Binding-site contacts:
Ligand atom C3 contacts residue ALA424 of chain 1.D at 3.4 Å (hydrophobic).
Ligand atom N1 contacts residue THR449 of chain 1.D at 2.7 Å (h-bond).
Ligand atom FE contacts residue SEC493 of chain 1.D at 4.2 Å.
Ligand atom C3 contacts residue ALA448 of chain 1.D at 4.3 Å (hydrophobic).
Ligand atom C3 contacts residue CYS74 of chain 1.D at 3.1 Å (hydrophobic).
Ligand atom FE contacts residue CYS496 of chain 1.D at 2.3 Å.
Ligand atom O3 contacts residue SER447 of chain 1.D at 4.1 Å.
Ligand atom N1 contacts residue CYS496 of chain 1.D at 3.4 Å.
Ligand atom C1 contacts residue SEC493 of chain 1.D at 3.6 Å.
Ligand atom C2 contacts residue CYS74 of chain 1.D at 3.1 Å (hydrophobic).
Ligand atom C2 contacts residue PRO425 of chain 1.D at 4.1 Å (hydrophobic).
Ligand atom C2 contacts residue CYS496 of chain 1.D at 4.2 Å (hydrophobic).
Ligand atom C2 contacts residue ARG426 of chain 1.D at 3.6 Å.
Ligand atom C1 contacts residue ALA448 of chain 1.D at 3.8 Å (hydrophobic).
Ligand atom FE contacts residue CYS74 of chain 1.D at 2.3 Å.
Ligand atom N2 contacts residue CYS74 of chain 1.D at 3.5 Å.
Ligand atom C1 contacts residue NI1 of chain 1.W at 4.1 Å.
Ligand atom FE contacts residue ARG426 of chain 1.D at 4.4 Å.
Ligand atom O3 contacts residue CYS496 of chain 1.D at 3.8 Å.
Ligand atom FE contacts residue NI1 of chain 1.W at 3.7 Å.
Ligand atom C1 contacts residue CYS496 of chain 1.D at 3.0 Å (hydrophobic).
Ligand atom N2 contacts residue ARG426 of chain 1.D at 2.9 Å (salt-bridge).
Ligand atom N2 contacts residue PRO425 of chain 1.D at 3.3 Å.
Ligand atom FE contacts residue ALA424 of chain 1.D at 4.3 Å.
Ligand atom N2 contacts residue ALA424 of chain 1.D at 3.2 Å.
Ligand atom O3 contacts residue ALA448 of chain 1.D at 4.1 Å.
Ligand atom C1 contacts residue CYS74 of chain 1.D at 4.1 Å (hydrophobic).
Ligand atom C1 contacts residue ARG426 of chain 1.D at 3.8 Å.
Ligand atom C3 contacts residue HIS78 of chain 1.D at 3.4 Å.
Ligand atom N1 contacts residue SEC493 of chain 1.D at 3.6 Å.
Ligand atom FE contacts residue HIS78 of chain 1.D at 4.2 Å.
Ligand atom N1 contacts residue ALA448 of chain 1.D at 3.3 Å.
Ligand atom C1 contacts residue THR449 of chain 1.D at 3.7 Å.
Ligand atom O3 contacts residue CYS74 of chain 1.D at 4.0 Å.
Ligand atom N1 contacts residue ARG426 of chain 1.D at 3.6 Å.
Ligand atom O3 contacts residue LEU429 of chain 1.D at 3.7 Å.
Ligand atom C2 contacts residue ALA424 of chain 1.D at 3.4 Å (hydrophobic).
Ligand atom O3 contacts residue ALA424 of chain 1.D at 3.2 Å.
Ligand atom O3 contacts residue HIS78 of chain 1.D at 3.3 Å (h-bond).
Ligand atom C3 contacts residue CYS496 of chain 1.D at 2.9 Å (hydrophobic).

A small-molecule ligand and the protein it binds are described below.
Small molecule (SMILES): N#C[Fe](=C=O)C#N

Sequence of chain 1.D:
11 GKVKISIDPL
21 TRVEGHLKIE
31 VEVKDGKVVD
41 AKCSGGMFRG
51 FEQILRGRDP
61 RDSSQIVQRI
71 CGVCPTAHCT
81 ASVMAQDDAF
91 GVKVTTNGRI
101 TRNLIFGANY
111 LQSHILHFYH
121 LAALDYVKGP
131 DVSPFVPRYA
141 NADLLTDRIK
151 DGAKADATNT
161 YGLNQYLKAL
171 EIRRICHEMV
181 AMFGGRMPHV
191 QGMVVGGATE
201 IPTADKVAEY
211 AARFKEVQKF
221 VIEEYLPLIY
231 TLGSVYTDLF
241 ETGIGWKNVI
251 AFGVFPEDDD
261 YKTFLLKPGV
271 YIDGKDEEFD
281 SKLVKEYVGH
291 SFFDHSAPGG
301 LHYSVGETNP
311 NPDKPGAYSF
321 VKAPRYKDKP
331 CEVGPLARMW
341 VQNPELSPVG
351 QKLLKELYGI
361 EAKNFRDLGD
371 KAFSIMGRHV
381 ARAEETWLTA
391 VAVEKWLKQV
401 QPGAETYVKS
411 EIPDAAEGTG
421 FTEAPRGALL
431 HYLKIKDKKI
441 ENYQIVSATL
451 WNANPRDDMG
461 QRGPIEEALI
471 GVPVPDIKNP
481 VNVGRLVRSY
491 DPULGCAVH